This protein binds this small molecule.
Small molecule (SMILES): COc1ccc2c(c1)N(CCCNC(=O)c1cccc3c1N[C@H](C)CC(=O)N3)CCC2

Binding-site contacts:
Ligand atom C2 contacts residue PRO32 of chain 1.A at 3.6 Å (hydrophobic).
Ligand atom C2 contacts residue VAL37 of chain 1.A at 3.6 Å (hydrophobic).
Ligand atom O3 contacts residue ASN90 of chain 1.A at 2.8 Å (h-bond).
Ligand atom C4 contacts residue ASN90 of chain 1.A at 3.6 Å.
Ligand atom O1 contacts residue VAL96 of chain 1.A at 3.5 Å.
Ligand atom C23 contacts residue ARG95 of chain 1.A at 3.6 Å.
Ligand atom C1 contacts residue PRO32 of chain 1.A at 3.4 Å (hydrophobic).
Ligand atom N4 contacts residue VAL96 of chain 1.A at 3.9 Å.
Ligand atom C24 contacts residue VAL96 of chain 1.A at 3.9 Å (hydrophobic).
Ligand atom C19 contacts residue PHE99 of chain 1.A at 3.8 Å (hydrophobic).
Ligand atom C3 contacts residue TYR47 of chain 1.A at 3.8 Å (hydrophobic).
Ligand atom C23 contacts residue VAL96 of chain 1.A at 3.4 Å (hydrophobic).
Ligand atom N1 contacts residue ASN90 of chain 1.A at 2.9 Å (h-bond).
Ligand atom C1 contacts residue VAL96 of chain 1.A at 4.1 Å (hydrophobic).
Ligand atom C16 contacts residue LEU31 of chain 1.A at 3.9 Å (hydrophobic).
Ligand atom C9 contacts residue LEU42 of chain 1.A at 3.9 Å (hydrophobic).
Ligand atom C5 contacts residue VAL96 of chain 1.A at 3.9 Å (hydrophobic).
Ligand atom O3 contacts residue VAL96 of chain 1.A at 4.0 Å.
Ligand atom C20 contacts residue ARG95 of chain 1.A at 3.5 Å.
Ligand atom C6 contacts residue ASN90 of chain 1.A at 3.9 Å.
Ligand atom N4 contacts residue PRO32 of chain 1.A at 3.6 Å (h-bond).
Ligand atom C18 contacts residue PHE99 of chain 1.A at 3.9 Å (hydrophobic).
Ligand atom O3 contacts residue TYR89 of chain 1.A at 3.9 Å.
Ligand atom N2 contacts residue LEU42 of chain 1.A at 3.6 Å.
Ligand atom C11 contacts residue LEU42 of chain 1.A at 3.8 Å (hydrophobic).
Ligand atom C3 contacts residue VAL37 of chain 1.A at 3.5 Å (hydrophobic).
Ligand atom C5 contacts residue ASN90 of chain 1.A at 3.9 Å.
Ligand atom C10 contacts residue LEU42 of chain 1.A at 3.7 Å (hydrophobic).
Ligand atom C6 contacts residue ILE44 of chain 1.A at 3.9 Å (hydrophobic).
Ligand atom C4 contacts residue TYR47 of chain 1.A at 3.9 Å (hydrophobic).
Ligand atom C19 contacts residue ARG95 of chain 1.A at 3.5 Å.
Ligand atom C21 contacts residue ARG95 of chain 1.A at 4.1 Å.
Ligand atom C18 contacts residue ARG95 of chain 1.A at 3.8 Å.
Ligand atom O1 contacts residue ARG95 of chain 1.A at 3.5 Å.
Ligand atom C1 contacts residue PHE33 of chain 1.A at 4.1 Å (hydrophobic).
Ligand atom O3 contacts residue TYR47 of chain 1.A at 3.6 Å.
Ligand atom C20 contacts residue PRO32 of chain 1.A at 3.8 Å (hydrophobic).
Ligand atom O2 contacts residue PRO32 of chain 1.A at 3.2 Å (h-bond).
Ligand atom N1 contacts residue VAL96 of chain 1.A at 4.0 Å.
Ligand atom C19 contacts residue PRO32 of chain 1.A at 3.7 Å (hydrophobic).

Sequence of chain 1.A:
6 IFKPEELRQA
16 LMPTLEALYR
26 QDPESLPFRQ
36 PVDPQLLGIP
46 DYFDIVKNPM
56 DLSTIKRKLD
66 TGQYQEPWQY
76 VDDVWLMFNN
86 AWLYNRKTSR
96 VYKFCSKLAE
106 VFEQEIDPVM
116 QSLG